Sequence of chain 1.D:
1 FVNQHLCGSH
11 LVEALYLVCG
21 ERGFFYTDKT

Sequence of chain 3.B:
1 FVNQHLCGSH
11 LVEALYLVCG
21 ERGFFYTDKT

Sequence of chain 3.D:
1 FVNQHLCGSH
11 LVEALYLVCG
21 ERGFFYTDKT

Binding-site contacts:
Ligand atom C1 contacts residue CYS6 of chain 1.C at 3.3 Å (hydrophobic).
Ligand atom C6 contacts residue CYS6 of chain 1.C at 3.2 Å (hydrophobic).
Ligand atom C3 contacts residue LEU11 of chain 1.D at 4.1 Å (hydrophobic).
Ligand atom C6 contacts residue CYS7 of chain 1.D at 4.0 Å (hydrophobic).
Ligand atom C5 contacts residue CYS7 of chain 1.D at 4.2 Å (hydrophobic).
Ligand atom C6 contacts residue VAL2 of chain 3.D at 4.1 Å (hydrophobic).
Ligand atom O1 contacts residue CYS6 of chain 1.C at 2.6 Å (h-bond).
Ligand atom C4 contacts residue HIS5 of chain 3.D at 3.7 Å.
Ligand atom C5 contacts residue LEU11 of chain 1.D at 3.5 Å (hydrophobic).
Ligand atom C5 contacts residue HIS10 of chain 1.D at 4.2 Å.
Ligand atom C1 contacts residue CYS11 of chain 1.C at 4.1 Å (hydrophobic).
Ligand atom O1 contacts residue ILE10 of chain 1.C at 3.6 Å.
Ligand atom O1 contacts residue CYS11 of chain 1.C at 3.0 Å (h-bond).
Ligand atom O1 contacts residue SER9 of chain 1.C at 3.9 Å.
Ligand atom C2 contacts residue LEU11 of chain 1.D at 4.1 Å (hydrophobic).
Ligand atom C2 contacts residue CYS11 of chain 1.C at 3.9 Å (hydrophobic).
Ligand atom C7 contacts residue LEU17 of chain 3.B at 3.5 Å (hydrophobic).
Ligand atom C7 contacts residue HIS5 of chain 3.D at 3.6 Å.
Ligand atom O1 contacts residue VAL2 of chain 3.D at 4.2 Å.
Ligand atom C6 contacts residue LEU11 of chain 1.D at 3.5 Å (hydrophobic).
Ligand atom C4 contacts residue HIS10 of chain 1.D at 4.2 Å.
Ligand atom O1 contacts residue LEU11 of chain 1.D at 4.4 Å.
Ligand atom C4 contacts residue LEU11 of chain 1.D at 3.8 Å (hydrophobic).
Ligand atom C7 contacts residue LEU16 of chain 1.C at 3.9 Å (hydrophobic).
Ligand atom C1 contacts residue LEU11 of chain 1.D at 3.7 Å (hydrophobic).
Ligand atom C7 contacts residue ALA14 of chain 1.D at 3.7 Å (hydrophobic).
Ligand atom C3 contacts residue HIS5 of chain 3.D at 3.8 Å.
Ligand atom C5 contacts residue HIS5 of chain 3.D at 4.2 Å.

A protein and the small-molecule ligand that binds it are described below.
Small molecule (SMILES): Cc1cccc(O)c1

Sequence of chain 1.C:
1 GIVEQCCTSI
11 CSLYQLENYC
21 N